Sequence of chain 1.C:
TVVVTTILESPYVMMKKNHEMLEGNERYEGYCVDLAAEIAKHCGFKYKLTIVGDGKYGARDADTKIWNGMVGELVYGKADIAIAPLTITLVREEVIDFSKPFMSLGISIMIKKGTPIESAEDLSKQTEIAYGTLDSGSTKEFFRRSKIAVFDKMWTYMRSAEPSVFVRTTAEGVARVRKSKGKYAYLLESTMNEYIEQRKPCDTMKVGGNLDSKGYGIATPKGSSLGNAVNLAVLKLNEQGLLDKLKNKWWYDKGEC

The protein below binds the small molecule below.
Small molecule (SMILES): N#Cc1cc2c(cc1[N+](=O)[O-])=NC(=O)C(=O)N=2

Binding-site contacts:
Ligand atom N3 contacts residue GLU193 of chain 1.C at 3.0 Å (salt-bridge).
Ligand atom C1 contacts residue TYR61 of chain 1.C at 3.6 Å (hydrophobic).
Ligand atom N2 contacts residue TYR61 of chain 1.C at 3.3 Å.
Ligand atom O2 contacts residue PRO89 of chain 1.C at 3.7 Å.
Ligand atom O3 contacts residue GLU193 of chain 1.C at 3.6 Å.
Ligand atom C6 contacts residue TYR220 of chain 1.C at 3.5 Å (hydrophobic).
Ligand atom C6 contacts residue PRO89 of chain 1.C at 3.5 Å (hydrophobic).
Ligand atom C7 contacts residue GLU193 of chain 1.C at 3.3 Å.
Ligand atom C2 contacts residue ARG96 of chain 1.C at 3.9 Å.
Ligand atom O3 contacts residue THR174 of chain 1.C at 3.5 Å (h-bond).
Ligand atom C contacts residue TYR220 of chain 1.C at 3.4 Å (hydrophobic).
Ligand atom N17 contacts residue TYR16 of chain 1.C at 4.0 Å.
Ligand atom C contacts residue TYR61 of chain 1.C at 3.8 Å (hydrophobic).
Ligand atom C8 contacts residue TYR220 of chain 1.C at 3.7 Å (hydrophobic).
Ligand atom O2 contacts residue THR91 of chain 1.C at 3.0 Å (h-bond).
Ligand atom O2 contacts residue LEU90 of chain 1.C at 3.7 Å.
Ligand atom O5 contacts residue MET196 of chain 1.C at 3.6 Å.
Ligand atom N1 contacts residue TYR61 of chain 1.C at 3.6 Å.
Ligand atom C5 contacts residue GLU193 of chain 1.C at 3.4 Å.
Ligand atom O5 contacts residue GLU193 of chain 1.C at 2.9 Å (salt-bridge).
Ligand atom O2 contacts residue ARG96 of chain 1.C at 2.8 Å (salt-bridge).
Ligand atom N2 contacts residue THR91 of chain 1.C at 3.5 Å (h-bond).
Ligand atom C4 contacts residue TYR61 of chain 1.C at 3.4 Å (hydrophobic).
Ligand atom C6 contacts residue TYR61 of chain 1.C at 3.3 Å (hydrophobic).
Ligand atom C4 contacts residue PRO89 of chain 1.C at 3.6 Å (hydrophobic).
Ligand atom C1 contacts residue ARG96 of chain 1.C at 3.9 Å.
Ligand atom O1 contacts residue SER142 of chain 1.C at 3.9 Å.
Ligand atom C3 contacts residue GLU193 of chain 1.C at 3.7 Å.
Ligand atom O2 contacts residue TYR61 of chain 1.C at 3.5 Å.
Ligand atom C2 contacts residue THR91 of chain 1.C at 3.4 Å.
Ligand atom N1 contacts residue GLU193 of chain 1.C at 4.0 Å.
Ligand atom C5 contacts residue TYR61 of chain 1.C at 3.9 Å (hydrophobic).
Ligand atom N17 contacts residue TYR220 of chain 1.C at 3.4 Å (h-bond).
Ligand atom C2 contacts residue TYR61 of chain 1.C at 3.4 Å (hydrophobic).
Ligand atom N2 contacts residue PRO89 of chain 1.C at 2.8 Å (h-bond).
Ligand atom C3 contacts residue TYR61 of chain 1.C at 3.5 Å (hydrophobic).
Ligand atom C2 contacts residue PRO89 of chain 1.C at 3.7 Å (hydrophobic).
Ligand atom O1 contacts residue TYR61 of chain 1.C at 3.8 Å.
Ligand atom O1 contacts residue ARG96 of chain 1.C at 3.0 Å (salt-bridge).
Ligand atom C8 contacts residue TYR61 of chain 1.C at 3.5 Å (hydrophobic).